Sequence of chain 1.C:
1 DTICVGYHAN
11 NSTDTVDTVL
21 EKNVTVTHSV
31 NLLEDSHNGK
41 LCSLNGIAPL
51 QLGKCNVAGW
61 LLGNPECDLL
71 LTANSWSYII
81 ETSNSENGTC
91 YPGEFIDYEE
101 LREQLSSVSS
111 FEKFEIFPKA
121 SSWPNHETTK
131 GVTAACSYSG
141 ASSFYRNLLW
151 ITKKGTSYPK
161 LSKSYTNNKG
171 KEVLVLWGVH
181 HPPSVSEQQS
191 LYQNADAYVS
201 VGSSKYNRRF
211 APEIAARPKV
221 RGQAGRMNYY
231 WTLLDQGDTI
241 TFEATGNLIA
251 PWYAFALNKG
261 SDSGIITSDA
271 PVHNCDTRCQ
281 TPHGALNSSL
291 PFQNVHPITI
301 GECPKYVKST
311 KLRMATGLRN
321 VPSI

A protein and the small-molecule ligand that binds it are described below.
Small molecule (SMILES): CC(=O)N[C@H]1[C@H](O[C@H]2[C@H](O)[C@@H](NC(C)=O)CO[C@@H]2CO[C@@H]2O[C@@H](C)[C@@H](O)[C@@H](O)[C@@H]2O)O[C@H](CO)[C@@H](O[C@@H]2O[C@H](CO)[C@@H](O)[C@H](O)[C@@H]2O)[C@@H]1O

Binding-site contacts:
Ligand atom O5 contacts residue ASN23 of chain 1.C at 2.3 Å (h-bond).
Ligand atom N2 contacts residue ASN23 of chain 1.C at 2.9 Å (h-bond).
Ligand atom O5 contacts residue ASN23 of chain 1.C at 4.2 Å.
Ligand atom C3 contacts residue ASN23 of chain 1.C at 3.8 Å.
Ligand atom C8 contacts residue ASN23 of chain 1.C at 4.5 Å.
Ligand atom C4 contacts residue ASN23 of chain 1.C at 4.2 Å.
Ligand atom C2 contacts residue ASN23 of chain 1.C at 2.5 Å.
Ligand atom C5 contacts residue ASN23 of chain 1.C at 4.4 Å.
Ligand atom C6 contacts residue ASN23 of chain 1.C at 4.0 Å.
Ligand atom C1 contacts residue ASN23 of chain 1.C at 1.4 Å.
Ligand atom C7 contacts residue ASN23 of chain 1.C at 4.1 Å.
Ligand atom C5 contacts residue ASN23 of chain 1.C at 3.6 Å.